Binding-site contacts:
Ligand atom C7 contacts residue TYR327 of chain 1.A at 4.2 Å (hydrophobic).
Ligand atom C7 contacts residue ASN328 of chain 1.A at 3.6 Å.
Ligand atom C8 contacts residue TYR327 of chain 1.A at 3.8 Å (hydrophobic).
Ligand atom C3 contacts residue ASN328 of chain 1.A at 4.0 Å.
Ligand atom O7 contacts residue ASN328 of chain 1.A at 3.8 Å.
Ligand atom C1 contacts residue ASN328 of chain 1.A at 1.6 Å.
Ligand atom N2 contacts residue ASN328 of chain 1.A at 3.1 Å (h-bond).
Ligand atom C2 contacts residue ASN328 of chain 1.A at 2.7 Å.
Ligand atom C8 contacts residue HIS44 of chain 1.A at 3.8 Å.
Ligand atom N2 contacts residue TYR327 of chain 1.A at 4.0 Å.
Ligand atom C5 contacts residue ASN328 of chain 1.A at 3.6 Å.
Ligand atom C4 contacts residue ASN328 of chain 1.A at 4.2 Å.
Ligand atom O5 contacts residue ASN328 of chain 1.A at 2.3 Å (h-bond).

A small-molecule ligand and the protein it binds are described below.
Small molecule (SMILES): CC(=O)N[C@@H]1[C@@H](O)[C@H](O)[C@@H](CO)O[C@H]1O

Sequence of chain 1.A:
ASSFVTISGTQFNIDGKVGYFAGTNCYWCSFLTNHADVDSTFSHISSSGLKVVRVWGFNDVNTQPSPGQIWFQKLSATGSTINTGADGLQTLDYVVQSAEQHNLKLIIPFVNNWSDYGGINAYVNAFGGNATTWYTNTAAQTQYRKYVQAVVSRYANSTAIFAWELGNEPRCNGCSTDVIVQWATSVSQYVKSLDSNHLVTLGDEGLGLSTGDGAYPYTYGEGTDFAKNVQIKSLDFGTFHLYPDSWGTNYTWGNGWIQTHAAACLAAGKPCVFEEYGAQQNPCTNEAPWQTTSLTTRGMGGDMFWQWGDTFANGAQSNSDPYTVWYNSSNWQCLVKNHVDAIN